Sequence of chain 1.F:
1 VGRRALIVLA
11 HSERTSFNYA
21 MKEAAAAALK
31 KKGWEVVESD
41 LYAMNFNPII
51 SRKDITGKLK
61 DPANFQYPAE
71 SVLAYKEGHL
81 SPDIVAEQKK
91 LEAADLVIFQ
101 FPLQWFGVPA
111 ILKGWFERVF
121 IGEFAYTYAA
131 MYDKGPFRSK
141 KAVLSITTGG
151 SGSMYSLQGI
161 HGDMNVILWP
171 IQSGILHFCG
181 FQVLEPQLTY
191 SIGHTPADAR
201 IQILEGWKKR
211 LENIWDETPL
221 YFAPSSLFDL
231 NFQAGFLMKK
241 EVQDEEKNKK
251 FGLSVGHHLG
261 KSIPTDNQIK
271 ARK

Binding-site contacts:
Ligand atom C17 contacts residue TYR128 of chain 1.E at 3.5 Å (hydrophobic).
Ligand atom C12 contacts residue GLY149 of chain 1.F at 3.7 Å.
Ligand atom C18 contacts residue PHE232 of chain 1.E at 3.7 Å (hydrophobic).
Ligand atom C10 contacts residue TYR126 of chain 1.E at 3.7 Å (hydrophobic).
Ligand atom O5 contacts residue FAD1 of chain 1.T at 3.5 Å.
Ligand atom C14 contacts residue TYR128 of chain 1.E at 3.7 Å (hydrophobic).
Ligand atom C9 contacts residue FAD1 of chain 1.T at 3.6 Å.
Ligand atom C1 contacts residue PHE178 of chain 1.E at 3.4 Å (hydrophobic).
Ligand atom C1 contacts residue FAD1 of chain 1.T at 3.5 Å.
Ligand atom C4 contacts residue TYR126 of chain 1.E at 3.2 Å (hydrophobic).
Ligand atom O5 contacts residue TYR126 of chain 1.E at 3.7 Å.
Ligand atom C6 contacts residue FAD1 of chain 1.T at 3.6 Å.
Ligand atom C6 contacts residue TYR128 of chain 1.E at 3.1 Å (hydrophobic).
Ligand atom C2 contacts residue PHE178 of chain 1.E at 3.5 Å (hydrophobic).
Ligand atom C3 contacts residue TRP105 of chain 1.F at 3.5 Å (hydrophobic).
Ligand atom C5 contacts residue TYR128 of chain 1.E at 3.7 Å (hydrophobic).
Ligand atom C16 contacts residue TYR128 of chain 1.E at 3.3 Å (hydrophobic).
Ligand atom O32 contacts residue GLY150 of chain 1.F at 3.8 Å.
Ligand atom C8 contacts residue FAD1 of chain 1.T at 3.7 Å.
Ligand atom C10 contacts residue FAD1 of chain 1.T at 3.5 Å.
Ligand atom C20 contacts residue TYR128 of chain 1.E at 3.5 Å (hydrophobic).
Ligand atom C7 contacts residue FAD1 of chain 1.T at 3.7 Å.
Ligand atom C15 contacts residue GLY150 of chain 1.F at 3.2 Å.
Ligand atom O16 contacts residue TYR128 of chain 1.E at 2.8 Å (h-bond).
Ligand atom C1 contacts residue PHE106 of chain 1.F at 3.7 Å (hydrophobic).
Ligand atom C19 contacts residue TYR128 of chain 1.E at 3.7 Å (hydrophobic).
Ligand atom C3 contacts residue FAD1 of chain 1.T at 3.7 Å.
Ligand atom C18 contacts residue TYR128 of chain 1.E at 3.8 Å (hydrophobic).
Ligand atom O17 contacts residue HIS161 of chain 1.F at 2.8 Å.
Ligand atom C16 contacts residue PHE236 of chain 1.E at 3.1 Å (hydrophobic).
Ligand atom C2 contacts residue FAD1 of chain 1.T at 3.7 Å.
Ligand atom C5 contacts residue PHE236 of chain 1.E at 3.5 Å (hydrophobic).
Ligand atom C4 contacts residue FAD1 of chain 1.T at 3.4 Å.
Ligand atom C14 contacts residue MET154 of chain 1.F at 3.8 Å (hydrophobic).
Ligand atom O38 contacts residue MET154 of chain 1.F at 3.1 Å.
Ligand atom C15 contacts residue GLY149 of chain 1.F at 3.6 Å.
Ligand atom C2 contacts residue TRP105 of chain 1.F at 3.6 Å (hydrophobic).
Ligand atom O38 contacts residue HIS161 of chain 1.F at 3.5 Å.
Ligand atom O5 contacts residue TYR128 of chain 1.E at 3.3 Å (h-bond).
Ligand atom O32 contacts residue GLY149 of chain 1.F at 2.9 Å (h-bond).

This small molecule binds to this protein.
Small molecule (SMILES): O=C1Oc2ccccc2C(=O)C1CC1C(=O)Oc2ccccc2C1=O

Sequence of chain 1.E:
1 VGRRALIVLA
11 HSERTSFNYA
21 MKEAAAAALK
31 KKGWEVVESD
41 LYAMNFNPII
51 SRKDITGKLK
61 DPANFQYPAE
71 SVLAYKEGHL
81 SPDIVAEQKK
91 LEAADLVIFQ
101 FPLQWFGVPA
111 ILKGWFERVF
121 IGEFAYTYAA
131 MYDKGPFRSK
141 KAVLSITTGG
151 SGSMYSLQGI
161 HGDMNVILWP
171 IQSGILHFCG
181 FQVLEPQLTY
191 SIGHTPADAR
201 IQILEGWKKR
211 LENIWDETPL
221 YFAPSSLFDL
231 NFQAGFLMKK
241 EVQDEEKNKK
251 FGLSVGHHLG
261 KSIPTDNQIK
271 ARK